Binding-site contacts:
Ligand atom O6 contacts residue ASN801 of chain 1.C at 4.5 Å.
Ligand atom C4 contacts residue ASN801 of chain 1.C at 4.2 Å.
Ligand atom O5 contacts residue ASN801 of chain 1.C at 2.3 Å (h-bond).
Ligand atom C3 contacts residue ASN801 of chain 1.C at 3.8 Å.
Ligand atom C6 contacts residue SER803 of chain 1.C at 3.7 Å.
Ligand atom C6 contacts residue GLN804 of chain 1.C at 3.4 Å.
Ligand atom O6 contacts residue GLN804 of chain 1.C at 3.6 Å.
Ligand atom O6 contacts residue SER803 of chain 1.C at 4.2 Å.
Ligand atom O5 contacts residue SER803 of chain 1.C at 3.2 Å (h-bond).
Ligand atom C5 contacts residue GLN804 of chain 1.C at 4.1 Å.
Ligand atom O7 contacts residue ASN801 of chain 1.C at 3.9 Å.
Ligand atom C1 contacts residue ASN801 of chain 1.C at 1.4 Å.
Ligand atom C2 contacts residue ASN801 of chain 1.C at 2.5 Å.
Ligand atom C5 contacts residue SER803 of chain 1.C at 3.3 Å.
Ligand atom C8 contacts residue GLN804 of chain 1.C at 4.2 Å.
Ligand atom C7 contacts residue ASN801 of chain 1.C at 3.6 Å.
Ligand atom C1 contacts residue SER803 of chain 1.C at 3.6 Å.
Ligand atom C5 contacts residue ASN801 of chain 1.C at 3.6 Å.
Ligand atom O5 contacts residue GLN804 of chain 1.C at 4.5 Å.
Ligand atom N2 contacts residue ASN801 of chain 1.C at 3.0 Å (h-bond).

A small-molecule ligand and the protein it binds are described below.
Small molecule (SMILES): CC(=O)N[C@H]1[C@H](O[C@H]2[C@H](O)[C@@H](NC(C)=O)CO[C@@H]2CO)O[C@H](CO)[C@@H](O)[C@@H]1O

Sequence of chain 1.C:
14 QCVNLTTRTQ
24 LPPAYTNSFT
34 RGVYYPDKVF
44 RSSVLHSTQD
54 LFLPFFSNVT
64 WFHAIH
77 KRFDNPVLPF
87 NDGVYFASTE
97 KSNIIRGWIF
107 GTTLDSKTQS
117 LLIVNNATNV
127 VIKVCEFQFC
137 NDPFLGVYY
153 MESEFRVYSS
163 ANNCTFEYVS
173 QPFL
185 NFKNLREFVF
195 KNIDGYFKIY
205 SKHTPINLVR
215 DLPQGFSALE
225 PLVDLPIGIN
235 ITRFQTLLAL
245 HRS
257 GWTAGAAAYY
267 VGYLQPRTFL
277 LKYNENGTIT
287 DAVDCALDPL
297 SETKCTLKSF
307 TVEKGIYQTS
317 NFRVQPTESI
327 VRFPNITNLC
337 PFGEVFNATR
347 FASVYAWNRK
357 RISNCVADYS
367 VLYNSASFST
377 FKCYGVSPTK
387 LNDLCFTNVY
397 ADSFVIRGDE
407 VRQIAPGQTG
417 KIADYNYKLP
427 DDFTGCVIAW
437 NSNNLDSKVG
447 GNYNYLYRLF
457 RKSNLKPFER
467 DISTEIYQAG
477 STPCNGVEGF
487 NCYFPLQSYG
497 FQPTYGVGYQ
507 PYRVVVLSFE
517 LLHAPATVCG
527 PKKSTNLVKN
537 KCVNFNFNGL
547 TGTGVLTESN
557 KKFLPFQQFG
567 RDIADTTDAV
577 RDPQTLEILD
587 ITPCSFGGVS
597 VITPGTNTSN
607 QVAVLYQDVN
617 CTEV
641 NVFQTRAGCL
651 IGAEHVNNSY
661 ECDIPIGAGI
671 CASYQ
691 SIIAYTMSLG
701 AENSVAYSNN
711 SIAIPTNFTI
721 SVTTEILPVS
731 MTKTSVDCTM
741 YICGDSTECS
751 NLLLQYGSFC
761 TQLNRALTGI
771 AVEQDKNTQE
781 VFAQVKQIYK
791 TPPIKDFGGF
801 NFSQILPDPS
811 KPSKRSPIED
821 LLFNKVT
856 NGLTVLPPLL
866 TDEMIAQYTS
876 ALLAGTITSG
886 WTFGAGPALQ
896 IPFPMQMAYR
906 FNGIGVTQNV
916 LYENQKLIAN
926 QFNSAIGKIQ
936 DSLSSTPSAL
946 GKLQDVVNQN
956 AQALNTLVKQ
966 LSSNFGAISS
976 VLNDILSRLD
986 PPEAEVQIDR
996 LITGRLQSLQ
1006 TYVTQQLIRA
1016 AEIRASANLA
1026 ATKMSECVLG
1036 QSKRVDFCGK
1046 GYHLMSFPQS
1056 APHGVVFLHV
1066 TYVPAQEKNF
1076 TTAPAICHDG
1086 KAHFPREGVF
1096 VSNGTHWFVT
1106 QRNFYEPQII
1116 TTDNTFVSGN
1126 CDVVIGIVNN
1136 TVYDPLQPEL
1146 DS